Binding-site contacts:
Ligand atom O3 contacts residue HIS291 of chain 1.A at 3.1 Å (h-bond).
Ligand atom C6A contacts residue TRP243 of chain 1.A at 3.4 Å (hydrophobic).
Ligand atom O2 contacts residue HIS291 of chain 1.A at 2.7 Å (h-bond).
Ligand atom O6 contacts residue THR188 of chain 1.A at 2.8 Å (h-bond).
Ligand atom C1 contacts residue UDP1 of chain 1.C at 3.6 Å.
Ligand atom O2A contacts residue UDP1 of chain 1.C at 4.0 Å.
Ligand atom C6 contacts residue PRO177 of chain 1.A at 4.0 Å (hydrophobic).
Ligand atom O5 contacts residue MET209 of chain 1.A at 3.0 Å.
Ligand atom O4 contacts residue ASP269 of chain 1.A at 2.6 Å (salt-bridge).
Ligand atom C3A contacts residue TRP243 of chain 1.A at 3.9 Å (hydrophobic).
Ligand atom O6 contacts residue PHE179 of chain 1.A at 3.5 Å.
Ligand atom C1 contacts residue MET209 of chain 1.A at 3.6 Å (hydrophobic).
Ligand atom O6 contacts residue TRP243 of chain 1.A at 3.4 Å (h-bond).
Ligand atom C3 contacts residue HIS291 of chain 1.A at 3.8 Å.
Ligand atom C5A contacts residue HIS176 of chain 1.A at 3.9 Å.
Ligand atom O4A contacts residue GLU246 of chain 1.A at 2.6 Å (salt-bridge).
Ligand atom C6A contacts residue TYR207 of chain 1.A at 3.8 Å (hydrophobic).
Ligand atom C3A contacts residue UDP1 of chain 1.C at 3.6 Å.
Ligand atom C2A contacts residue HIS176 of chain 1.A at 3.8 Å.
Ligand atom O2 contacts residue UDP1 of chain 1.C at 2.8 Å (h-bond).
Ligand atom C2B contacts residue LEU272 of chain 1.A at 3.9 Å (hydrophobic).
Ligand atom O3A contacts residue UDP1 of chain 1.C at 2.5 Å (h-bond).
Ligand atom O1 contacts residue SER178 of chain 1.A at 3.9 Å.
Ligand atom C2B contacts residue SER178 of chain 1.A at 3.8 Å.
Ligand atom C4A contacts residue GLU246 of chain 1.A at 3.4 Å.
Ligand atom C4 contacts residue ASP269 of chain 1.A at 3.3 Å.
Ligand atom C2 contacts residue UDP1 of chain 1.C at 3.4 Å.
Ligand atom O3A contacts residue MET209 of chain 1.A at 3.8 Å.
Ligand atom C5A contacts residue TRP243 of chain 1.A at 3.7 Å (hydrophobic).
Ligand atom O4 contacts residue ALA286 of chain 1.A at 4.0 Å.
Ligand atom C4A contacts residue HIS176 of chain 1.A at 3.9 Å.
Ligand atom O1 contacts residue HIS176 of chain 1.A at 3.5 Å.
Ligand atom C6A contacts residue GLU246 of chain 1.A at 3.6 Å.
Ligand atom O4A contacts residue HIS176 of chain 1.A at 2.9 Å (h-bond).
Ligand atom C2 contacts residue HIS291 of chain 1.A at 3.6 Å.
Ligand atom C1A contacts residue HIS176 of chain 1.A at 3.7 Å.
Ligand atom C4A contacts residue TRP243 of chain 1.A at 3.6 Å (hydrophobic).
Ligand atom O5A contacts residue HIS176 of chain 1.A at 3.0 Å (h-bond).
Ligand atom C6A contacts residue THR188 of chain 1.A at 3.3 Å.
Ligand atom C1B contacts residue SER178 of chain 1.A at 3.5 Å.

Sequence of chain 1.A:
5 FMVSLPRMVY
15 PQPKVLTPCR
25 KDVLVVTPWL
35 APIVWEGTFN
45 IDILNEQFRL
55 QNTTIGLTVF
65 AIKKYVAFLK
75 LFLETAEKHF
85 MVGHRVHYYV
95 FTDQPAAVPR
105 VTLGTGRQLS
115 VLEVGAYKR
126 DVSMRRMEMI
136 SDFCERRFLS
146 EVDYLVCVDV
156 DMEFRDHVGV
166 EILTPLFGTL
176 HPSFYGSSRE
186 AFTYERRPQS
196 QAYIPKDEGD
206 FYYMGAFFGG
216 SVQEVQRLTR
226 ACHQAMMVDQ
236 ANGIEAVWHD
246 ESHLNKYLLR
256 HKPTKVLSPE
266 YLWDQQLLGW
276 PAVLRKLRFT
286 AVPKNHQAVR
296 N

This protein binds this small molecule.
Small molecule (SMILES): CCCCCCO[C@@H]1O[C@H](CO)[C@H](O)[C@H](O)[C@H]1O[C@@H]1O[C@@H](C)[C@@H](O)[C@@H](O)[C@@H]1O